Binding-site contacts:
Ligand atom C2 contacts residue ASN212 of chain 28.K at 2.5 Å.
Ligand atom C4 contacts residue ASN212 of chain 28.K at 4.2 Å.
Ligand atom O5 contacts residue ASN212 of chain 28.K at 2.4 Å (h-bond).
Ligand atom N2 contacts residue ILE211 of chain 28.K at 4.0 Å.
Ligand atom O7 contacts residue ASN212 of chain 28.K at 4.1 Å.
Ligand atom C5 contacts residue ASN212 of chain 28.K at 3.7 Å.
Ligand atom C7 contacts residue ASN212 of chain 28.K at 3.7 Å.
Ligand atom C3 contacts residue ASN212 of chain 28.K at 3.8 Å.
Ligand atom C1 contacts residue ILE211 of chain 28.K at 4.2 Å (hydrophobic).
Ligand atom N2 contacts residue ASN212 of chain 28.K at 2.9 Å (h-bond).
Ligand atom C1 contacts residue ASN212 of chain 28.K at 1.4 Å.

Sequence of chain 28.K:
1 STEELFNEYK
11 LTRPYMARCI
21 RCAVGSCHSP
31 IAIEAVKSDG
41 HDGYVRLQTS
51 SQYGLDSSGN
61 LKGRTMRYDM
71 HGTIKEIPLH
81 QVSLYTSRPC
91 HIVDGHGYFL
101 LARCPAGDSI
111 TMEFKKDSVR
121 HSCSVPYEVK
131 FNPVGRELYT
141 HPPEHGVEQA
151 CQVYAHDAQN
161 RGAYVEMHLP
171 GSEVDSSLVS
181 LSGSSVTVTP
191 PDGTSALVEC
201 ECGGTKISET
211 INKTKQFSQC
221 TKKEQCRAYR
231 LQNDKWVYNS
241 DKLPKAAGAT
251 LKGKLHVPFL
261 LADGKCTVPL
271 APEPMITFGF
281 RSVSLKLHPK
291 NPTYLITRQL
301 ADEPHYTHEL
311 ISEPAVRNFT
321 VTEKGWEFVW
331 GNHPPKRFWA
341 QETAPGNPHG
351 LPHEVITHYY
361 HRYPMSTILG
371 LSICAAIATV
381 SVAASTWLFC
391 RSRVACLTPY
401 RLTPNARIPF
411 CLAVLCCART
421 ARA

A protein and the small-molecule ligand that binds it are described below.
Small molecule (SMILES): CC(=O)N[C@@H]1[C@@H](O)[C@H](O)[C@@H](CO)O[C@H]1O